This protein binds this small molecule.
Small molecule (SMILES): CC(=O)N[C@H]1[C@H](O[C@H]2[C@H](O)[C@@H](NC(C)=O)CO[C@@H]2CO)O[C@H](CO)[C@@H](O[C@@H]2O[C@H](CO[C@H]3O[C@H](CO)[C@@H](O)[C@H](O)[C@@H]3O)[C@@H](O)[C@H](O[C@H]3O[C@H](CO)[C@@H](O)[C@H](O)[C@@H]3O)[C@@H]2O)[C@@H]1O

Binding-site contacts:
Ligand atom C5 contacts residue THR84 of chain 1.A at 4.0 Å.
Ligand atom O4 contacts residue ARG152 of chain 1.A at 4.4 Å.
Ligand atom C2 contacts residue THR84 of chain 1.A at 4.3 Å.
Ligand atom O6 contacts residue GLY76 of chain 1.A at 3.9 Å.
Ligand atom O5 contacts residue ASN82 of chain 1.A at 2.3 Å (h-bond).
Ligand atom O5 contacts residue THR84 of chain 1.A at 4.2 Å.
Ligand atom C5 contacts residue ASN82 of chain 1.A at 3.6 Å.
Ligand atom C8 contacts residue CYS25 of chain 1.A at 4.2 Å (hydrophobic).
Ligand atom O7 contacts residue ASN82 of chain 1.A at 2.8 Å (h-bond).
Ligand atom C6 contacts residue LEU75 of chain 1.A at 4.2 Å (hydrophobic).
Ligand atom C1 contacts residue THR84 of chain 1.A at 3.9 Å.
Ligand atom C8 contacts residue ASN82 of chain 1.A at 4.0 Å.
Ligand atom C1 contacts residue ASN82 of chain 1.A at 1.4 Å.
Ligand atom C4 contacts residue ASN82 of chain 1.A at 4.3 Å.
Ligand atom O6 contacts residue LEU75 of chain 1.A at 4.0 Å.
Ligand atom C7 contacts residue ASN82 of chain 1.A at 3.1 Å.
Ligand atom C8 contacts residue ARG26 of chain 1.A at 4.4 Å.
Ligand atom C3 contacts residue THR84 of chain 1.A at 4.4 Å.
Ligand atom C3 contacts residue ASN82 of chain 1.A at 3.9 Å.
Ligand atom C2 contacts residue ASN82 of chain 1.A at 2.5 Å.
Ligand atom C6 contacts residue GLU150 of chain 1.A at 3.6 Å.
Ligand atom O6 contacts residue PRO149 of chain 1.A at 4.1 Å.
Ligand atom O2 contacts residue PRO149 of chain 1.A at 4.0 Å.
Ligand atom N2 contacts residue THR84 of chain 1.A at 3.9 Å.
Ligand atom O6 contacts residue GLU150 of chain 1.A at 3.6 Å.
Ligand atom N2 contacts residue ASN82 of chain 1.A at 3.0 Å (h-bond).

Sequence of chain 1.A:
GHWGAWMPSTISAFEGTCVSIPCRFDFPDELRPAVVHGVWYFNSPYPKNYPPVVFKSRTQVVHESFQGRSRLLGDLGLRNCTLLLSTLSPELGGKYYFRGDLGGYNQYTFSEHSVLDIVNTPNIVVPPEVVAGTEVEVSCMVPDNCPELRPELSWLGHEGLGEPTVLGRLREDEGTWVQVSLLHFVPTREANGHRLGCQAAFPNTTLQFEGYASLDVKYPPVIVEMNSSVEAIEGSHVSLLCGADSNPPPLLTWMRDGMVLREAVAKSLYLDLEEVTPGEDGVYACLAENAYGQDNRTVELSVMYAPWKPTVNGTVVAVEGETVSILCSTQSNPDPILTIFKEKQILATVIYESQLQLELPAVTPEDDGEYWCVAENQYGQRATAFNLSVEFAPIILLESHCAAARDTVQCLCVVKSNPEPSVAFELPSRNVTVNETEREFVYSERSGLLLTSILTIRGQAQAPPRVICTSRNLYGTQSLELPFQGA